Sequence of chain 4.F:
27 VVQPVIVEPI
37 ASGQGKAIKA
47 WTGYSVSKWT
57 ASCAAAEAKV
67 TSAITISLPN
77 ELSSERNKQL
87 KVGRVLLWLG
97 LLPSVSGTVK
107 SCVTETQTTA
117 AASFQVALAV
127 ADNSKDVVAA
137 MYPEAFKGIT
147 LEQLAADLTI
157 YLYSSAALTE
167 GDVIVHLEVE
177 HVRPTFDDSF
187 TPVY

Binding-site contacts:
Ligand atom N9 contacts residue LYS143 of chain 4.F at 3.2 Å (salt-bridge).
Ligand atom N9 contacts residue TRP47 of chain 4.F at 3.3 Å.
Ligand atom N9 contacts residue GLU140 of chain 4.F at 4.1 Å.
Ligand atom O2' contacts residue GLU140 of chain 4.F at 2.3 Å (salt-bridge).
Ligand atom O4' contacts residue LYS143 of chain 4.F at 4.2 Å.
Ligand atom O2' contacts residue LYS143 of chain 4.F at 3.8 Å.
Ligand atom N3 contacts residue TRP47 of chain 4.F at 3.4 Å.
Ligand atom C1' contacts residue GLU140 of chain 4.F at 2.7 Å.
Ligand atom N7 contacts residue LYS143 of chain 4.F at 3.8 Å.
Ligand atom C4 contacts residue TRP47 of chain 4.F at 3.3 Å (hydrophobic).
Ligand atom N7 contacts residue TRP47 of chain 4.F at 3.6 Å.
Ligand atom N1 contacts residue TRP47 of chain 4.F at 3.7 Å.
Ligand atom C1' contacts residue LYS143 of chain 4.F at 3.2 Å.
Ligand atom O3' contacts residue GLU140 of chain 4.F at 4.4 Å.
Ligand atom C6 contacts residue TRP47 of chain 4.F at 3.7 Å (hydrophobic).
Ligand atom O4' contacts residue TRP47 of chain 4.F at 3.4 Å.
Ligand atom C5' contacts residue ARG90 of chain 4.F at 4.3 Å.
Ligand atom C5 contacts residue TRP47 of chain 4.F at 3.8 Å (hydrophobic).
Ligand atom C4' contacts residue GLU140 of chain 4.F at 3.4 Å.
Ligand atom C8 contacts residue TRP47 of chain 4.F at 3.6 Å (hydrophobic).
Ligand atom C2' contacts residue GLU140 of chain 4.F at 3.0 Å.
Ligand atom C3' contacts residue GLU140 of chain 4.F at 3.8 Å.
Ligand atom C2 contacts residue TRP47 of chain 4.F at 3.4 Å (hydrophobic).
Ligand atom N6 contacts residue TRP47 of chain 4.F at 4.2 Å.
Ligand atom O4' contacts residue LYS143 of chain 4.F at 4.4 Å.
Ligand atom C2' contacts residue LYS143 of chain 4.F at 3.7 Å.
Ligand atom C8 contacts residue LYS143 of chain 4.F at 2.7 Å.
Ligand atom C1' contacts residue TRP47 of chain 4.F at 3.7 Å (hydrophobic).
Ligand atom O4' contacts residue GLU140 of chain 4.F at 3.0 Å (salt-bridge).

A protein and the small-molecule ligand that binds it are described below.
Small molecule (SMILES): Nc1ncnc2c1ncn2[C@@H]1O[C@H]([C@@H]2O[C@@H]3[C@H](O[P](=O)(O)O2)[C@@H](CO[P](=O)(O)O[C@H]2[C@@H](O)[C@H](n4cnc5c(N)ncnc54)O[C@@H]2COP(=O)=O)O[C@H]3n2ccc(=O)[nH]c2=O)[C@@H](O[P](=O)(O)OC[C@H]2O[C@@H](n3ccc(=O)[nH]c3=O)[C@H](O)[C@@H]2O)[C@H]1O